The small molecule below binds the protein below.
Small molecule (SMILES): CC(=O)N[C@@H]1[C@@H](O)[C@H](O)[C@@H](CO)O[C@H]1O

Sequence of chain 1.C:
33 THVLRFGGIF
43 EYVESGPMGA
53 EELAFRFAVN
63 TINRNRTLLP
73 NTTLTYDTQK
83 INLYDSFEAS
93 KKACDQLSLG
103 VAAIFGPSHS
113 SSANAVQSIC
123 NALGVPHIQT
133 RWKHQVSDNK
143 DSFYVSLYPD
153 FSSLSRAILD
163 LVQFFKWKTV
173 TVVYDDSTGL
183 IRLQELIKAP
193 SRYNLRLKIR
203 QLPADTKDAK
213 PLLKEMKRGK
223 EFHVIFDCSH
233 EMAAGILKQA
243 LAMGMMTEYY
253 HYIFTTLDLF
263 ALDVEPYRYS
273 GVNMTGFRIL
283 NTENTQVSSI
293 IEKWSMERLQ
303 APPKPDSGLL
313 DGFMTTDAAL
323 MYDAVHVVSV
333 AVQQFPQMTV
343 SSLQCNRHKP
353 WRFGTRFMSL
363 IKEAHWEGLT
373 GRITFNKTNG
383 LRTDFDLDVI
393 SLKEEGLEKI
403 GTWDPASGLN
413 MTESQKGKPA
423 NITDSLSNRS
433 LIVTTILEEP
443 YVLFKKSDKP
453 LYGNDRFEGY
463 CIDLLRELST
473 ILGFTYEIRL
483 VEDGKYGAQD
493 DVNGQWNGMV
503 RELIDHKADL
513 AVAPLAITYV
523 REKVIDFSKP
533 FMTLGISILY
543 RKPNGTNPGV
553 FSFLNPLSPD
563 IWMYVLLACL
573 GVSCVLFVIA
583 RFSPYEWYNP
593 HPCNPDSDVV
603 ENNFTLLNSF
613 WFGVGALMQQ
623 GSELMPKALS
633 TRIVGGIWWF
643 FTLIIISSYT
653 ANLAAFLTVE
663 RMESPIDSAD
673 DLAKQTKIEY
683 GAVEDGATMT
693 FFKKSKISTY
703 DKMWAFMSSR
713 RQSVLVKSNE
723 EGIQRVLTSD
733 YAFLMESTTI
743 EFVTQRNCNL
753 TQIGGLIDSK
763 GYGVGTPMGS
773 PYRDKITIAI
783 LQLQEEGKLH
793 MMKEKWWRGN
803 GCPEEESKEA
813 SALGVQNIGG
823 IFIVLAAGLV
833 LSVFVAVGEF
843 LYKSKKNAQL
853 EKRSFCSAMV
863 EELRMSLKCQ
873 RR

Binding-site contacts:
Ligand atom O7 contacts residue THR33 of chain 1.C at 4.2 Å.
Ligand atom N2 contacts residue THR33 of chain 1.C at 4.2 Å.
Ligand atom C4 contacts residue ASN73 of chain 1.C at 4.3 Å.
Ligand atom C1 contacts residue ASN73 of chain 1.C at 1.5 Å.
Ligand atom O5 contacts residue ASN73 of chain 1.C at 2.5 Å (h-bond).
Ligand atom C2 contacts residue ASN73 of chain 1.C at 2.4 Å.
Ligand atom O7 contacts residue ASN73 of chain 1.C at 4.4 Å.
Ligand atom C3 contacts residue ASN73 of chain 1.C at 3.8 Å.
Ligand atom O6 contacts residue PRO72 of chain 1.C at 4.1 Å.
Ligand atom O6 contacts residue ASN73 of chain 1.C at 4.5 Å.
Ligand atom N2 contacts residue ASN73 of chain 1.C at 2.8 Å (h-bond).
Ligand atom C5 contacts residue ASN73 of chain 1.C at 3.8 Å.
Ligand atom C8 contacts residue ASN73 of chain 1.C at 4.0 Å.
Ligand atom C7 contacts residue ASN73 of chain 1.C at 3.5 Å.
Ligand atom C7 contacts residue THR33 of chain 1.C at 4.2 Å.